Sequence of chain 1.C:
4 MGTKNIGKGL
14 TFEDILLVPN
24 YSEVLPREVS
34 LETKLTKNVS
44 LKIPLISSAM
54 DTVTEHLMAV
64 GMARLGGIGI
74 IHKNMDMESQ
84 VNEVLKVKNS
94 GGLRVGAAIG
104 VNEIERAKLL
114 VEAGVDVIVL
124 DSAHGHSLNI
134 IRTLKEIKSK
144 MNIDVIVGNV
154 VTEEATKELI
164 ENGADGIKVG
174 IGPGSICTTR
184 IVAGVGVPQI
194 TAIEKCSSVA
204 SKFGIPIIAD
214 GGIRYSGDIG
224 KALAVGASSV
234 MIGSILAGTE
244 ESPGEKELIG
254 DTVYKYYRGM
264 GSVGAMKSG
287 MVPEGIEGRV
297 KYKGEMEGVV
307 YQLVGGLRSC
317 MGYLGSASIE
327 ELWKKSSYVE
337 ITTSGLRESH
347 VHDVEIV

Sequence of chain 1.D:
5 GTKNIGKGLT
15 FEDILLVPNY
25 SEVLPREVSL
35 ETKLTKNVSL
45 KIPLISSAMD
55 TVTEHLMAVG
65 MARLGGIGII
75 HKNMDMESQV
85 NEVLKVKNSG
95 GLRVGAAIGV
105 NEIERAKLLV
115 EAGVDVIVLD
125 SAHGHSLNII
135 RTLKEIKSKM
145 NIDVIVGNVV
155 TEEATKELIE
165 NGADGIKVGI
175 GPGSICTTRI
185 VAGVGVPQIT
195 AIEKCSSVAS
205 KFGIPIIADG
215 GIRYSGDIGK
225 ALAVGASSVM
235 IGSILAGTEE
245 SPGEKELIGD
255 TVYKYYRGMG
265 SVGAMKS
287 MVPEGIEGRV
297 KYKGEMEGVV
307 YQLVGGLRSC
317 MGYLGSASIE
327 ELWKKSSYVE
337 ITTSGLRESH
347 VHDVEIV

Binding-site contacts:
Ligand atom C43 contacts residue IMP1 of chain 1.M at 3.6 Å.
Ligand atom C4 contacts residue ASN132 of chain 1.C at 3.8 Å.
Ligand atom C18 contacts residue TYR319 of chain 1.D at 3.7 Å (hydrophobic).
Ligand atom C6 contacts residue VAL27 of chain 1.D at 3.2 Å (hydrophobic).
Ligand atom C10 contacts residue GLU290 of chain 1.C at 3.6 Å.
Ligand atom C45 contacts residue MET263 of chain 1.C at 3.5 Å (hydrophobic).
Ligand atom O1 contacts residue PRO29 of chain 1.D at 3.7 Å.
Ligand atom N3 contacts residue GLU290 of chain 1.C at 2.8 Å (salt-bridge).
Ligand atom C14 contacts residue GLU290 of chain 1.C at 3.5 Å.
Ligand atom O2 contacts residue ALA126 of chain 1.C at 3.7 Å.
Ligand atom C12 contacts residue PRO29 of chain 1.D at 3.8 Å (hydrophobic).
Ligand atom C16 contacts residue ALA126 of chain 1.C at 3.8 Å (hydrophobic).
Ligand atom C13 contacts residue GLU290 of chain 1.C at 3.6 Å.
Ligand atom C19 contacts residue IMP1 of chain 1.M at 3.2 Å.
Ligand atom C17 contacts residue ALA126 of chain 1.C at 3.5 Å (hydrophobic).
Ligand atom C17 contacts residue TYR319 of chain 1.D at 3.8 Å (hydrophobic).
Ligand atom C5 contacts residue SER130 of chain 1.C at 3.8 Å.
Ligand atom C20 contacts residue IMP1 of chain 1.M at 3.8 Å.
Ligand atom C5 contacts residue VAL27 of chain 1.D at 3.3 Å (hydrophobic).
Ligand atom C11 contacts residue SER315 of chain 1.D at 3.2 Å.
Ligand atom C15 contacts residue VAL288 of chain 1.C at 3.6 Å (hydrophobic).
Ligand atom C3 contacts residue LEU28 of chain 1.D at 3.6 Å (hydrophobic).
Ligand atom C18 contacts residue IMP1 of chain 1.M at 3.5 Å.
Ligand atom C5 contacts residue SER25 of chain 1.D at 3.0 Å.
Ligand atom C4 contacts residue LEU28 of chain 1.D at 3.6 Å (hydrophobic).
Ligand atom C46 contacts residue GLY264 of chain 1.C at 3.6 Å.
Ligand atom C11 contacts residue GLU290 of chain 1.C at 3.4 Å.
Ligand atom C44 contacts residue MET263 of chain 1.C at 3.7 Å (hydrophobic).
Ligand atom C12 contacts residue TYR319 of chain 1.D at 3.6 Å (hydrophobic).
Ligand atom C18 contacts residue ALA126 of chain 1.C at 3.5 Å (hydrophobic).
Ligand atom N2 contacts residue SER130 of chain 1.C at 3.4 Å.
Ligand atom C12 contacts residue SER315 of chain 1.D at 3.5 Å.
Ligand atom C45 contacts residue GLY264 of chain 1.C at 3.7 Å.
Ligand atom C19 contacts residue ALA126 of chain 1.C at 3.8 Å (hydrophobic).
Ligand atom C17 contacts residue GLU290 of chain 1.C at 3.4 Å.
Ligand atom C7 contacts residue PRO29 of chain 1.D at 3.7 Å (hydrophobic).
Ligand atom C11 contacts residue TYR319 of chain 1.D at 3.4 Å (hydrophobic).
Ligand atom C4 contacts residue SER130 of chain 1.C at 3.6 Å.
Ligand atom C6 contacts residue SER25 of chain 1.D at 3.4 Å.
Ligand atom C18 contacts residue THR182 of chain 1.C at 3.4 Å.

A protein and the small-molecule ligand that binds it are described below.
Small molecule (SMILES): C[C@H](Oc1cccc2ccccc12)C(=O)Nc1ccc2oc(-c3ccncc3)nc2c1